Sequence of chain 47.A:
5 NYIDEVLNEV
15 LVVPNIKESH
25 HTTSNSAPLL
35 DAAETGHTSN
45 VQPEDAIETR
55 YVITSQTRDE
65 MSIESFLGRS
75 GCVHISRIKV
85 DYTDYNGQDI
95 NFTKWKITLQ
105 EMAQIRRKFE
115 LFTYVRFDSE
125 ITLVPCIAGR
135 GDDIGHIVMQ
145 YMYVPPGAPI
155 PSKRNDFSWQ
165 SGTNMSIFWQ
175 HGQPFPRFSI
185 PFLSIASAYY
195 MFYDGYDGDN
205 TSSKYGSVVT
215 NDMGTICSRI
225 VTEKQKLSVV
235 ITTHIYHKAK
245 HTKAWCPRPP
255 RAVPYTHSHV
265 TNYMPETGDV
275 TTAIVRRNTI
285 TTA

This protein binds this small molecule.
Small molecule (SMILES): Cc1cc(CCCCCOc2c(Cl)cc(C3=NCCO3)cc2Cl)on1

Binding-site contacts:
Ligand atom O1A contacts residue TYR147 of chain 47.A at 4.0 Å.
Ligand atom C1C contacts residue LEU103 of chain 47.A at 4.1 Å (hydrophobic).
Ligand atom C5A contacts residue MET146 of chain 47.A at 3.7 Å (hydrophobic).
Ligand atom C6B contacts residue ILE184 of chain 47.A at 4.1 Å (hydrophobic).
Ligand atom CL2 contacts residue TYR147 of chain 47.A at 3.4 Å.
Ligand atom C4A contacts residue LEU127 of chain 47.A at 4.0 Å (hydrophobic).
Ligand atom C2B contacts residue ILE125 of chain 47.A at 3.1 Å (hydrophobic).
Ligand atom C5B contacts residue TYR147 of chain 47.A at 3.9 Å (hydrophobic).
Ligand atom C31 contacts residue MET195 of chain 47.A at 3.5 Å (hydrophobic).
Ligand atom C4C contacts residue MET217 of chain 47.A at 4.2 Å (hydrophobic).
Ligand atom C3B contacts residue ILE220 of chain 47.A at 4.2 Å (hydrophobic).
Ligand atom C1B contacts residue ILE125 of chain 47.A at 3.1 Å (hydrophobic).
Ligand atom O1B contacts residue ILE125 of chain 47.A at 3.5 Å.
Ligand atom C5A contacts residue TYR145 of chain 47.A at 3.8 Å (hydrophobic).
Ligand atom CL1 contacts residue ILE239 of chain 47.A at 3.8 Å.
Ligand atom N2 contacts residue THR102 of chain 47.A at 4.2 Å.
Ligand atom C3 contacts residue LEU103 of chain 47.A at 4.1 Å (hydrophobic).
Ligand atom C4B contacts residue ILE125 of chain 47.A at 3.9 Å (hydrophobic).
Ligand atom O1A contacts residue ILE220 of chain 47.A at 3.6 Å.
Ligand atom C4A contacts residue ILE220 of chain 47.A at 4.1 Å (hydrophobic).
Ligand atom CL2 contacts residue LEU187 of chain 47.A at 3.9 Å.
Ligand atom N3A contacts residue LEU127 of chain 47.A at 4.1 Å.
Ligand atom C3B contacts residue ILE125 of chain 47.A at 3.5 Å (hydrophobic).
Ligand atom C5B contacts residue ILE125 of chain 47.A at 3.9 Å (hydrophobic).
Ligand atom N3A contacts residue PHE182 of chain 47.A at 4.0 Å.
Ligand atom C4 contacts residue LEU103 of chain 47.A at 3.4 Å (hydrophobic).
Ligand atom C2C contacts residue MET217 of chain 47.A at 3.7 Å (hydrophobic).
Ligand atom C5A contacts residue TYR147 of chain 47.A at 4.1 Å (hydrophobic).
Ligand atom C6B contacts residue ILE125 of chain 47.A at 3.6 Å (hydrophobic).
Ligand atom O1 contacts residue MET217 of chain 47.A at 4.2 Å.
Ligand atom C31 contacts residue GLN104 of chain 47.A at 3.6 Å.
Ligand atom C4B contacts residue ILE220 of chain 47.A at 4.0 Å (hydrophobic).
Ligand atom N2 contacts residue ASN215 of chain 47.A at 3.7 Å.
Ligand atom C5A contacts residue ILE220 of chain 47.A at 3.9 Å (hydrophobic).
Ligand atom CL1 contacts residue ILE125 of chain 47.A at 3.5 Å.
Ligand atom C4A contacts residue TYR145 of chain 47.A at 3.3 Å (hydrophobic).
Ligand atom C5 contacts residue LEU103 of chain 47.A at 3.8 Å (hydrophobic).
Ligand atom C2A contacts residue ILE220 of chain 47.A at 3.8 Å (hydrophobic).
Ligand atom C2A contacts residue PHE182 of chain 47.A at 4.2 Å (hydrophobic).
Ligand atom CL2 contacts residue ILE184 of chain 47.A at 3.9 Å.